Binding-site contacts:
Ligand atom C5 contacts residue ILE154 of chain 1.D at 4.3 Å (hydrophobic).
Ligand atom C7 contacts residue ASN173 of chain 1.D at 4.0 Å.
Ligand atom C1 contacts residue ILE154 of chain 1.D at 3.8 Å (hydrophobic).
Ligand atom C1 contacts residue ASN173 of chain 1.D at 1.4 Å.
Ligand atom O6 contacts residue ILE154 of chain 1.D at 3.1 Å (h-bond).
Ligand atom C6 contacts residue GLU153 of chain 1.D at 3.8 Å.
Ligand atom C5 contacts residue GLU153 of chain 1.D at 4.4 Å.
Ligand atom C2 contacts residue GLU152 of chain 1.D at 3.0 Å.
Ligand atom O5 contacts residue ILE154 of chain 1.D at 3.1 Å (h-bond).
Ligand atom O6 contacts residue GLU153 of chain 1.D at 3.1 Å.
Ligand atom N2 contacts residue ASN173 of chain 1.D at 2.9 Å (h-bond).
Ligand atom C4 contacts residue ASN173 of chain 1.D at 4.2 Å.
Ligand atom C6 contacts residue LYS216 of chain 1.D at 4.5 Å.
Ligand atom C7 contacts residue GLU152 of chain 1.D at 3.8 Å.
Ligand atom O4 contacts residue GLN212 of chain 1.D at 4.3 Å.
Ligand atom O7 contacts residue GLU152 of chain 1.D at 3.9 Å.
Ligand atom C3 contacts residue GLU152 of chain 1.D at 4.4 Å.
Ligand atom C3 contacts residue ASN173 of chain 1.D at 3.7 Å.
Ligand atom C1 contacts residue GLU153 of chain 1.D at 3.9 Å.
Ligand atom O5 contacts residue ASN173 of chain 1.D at 2.3 Å (h-bond).
Ligand atom O5 contacts residue GLU152 of chain 1.D at 3.6 Å.
Ligand atom C5 contacts residue ASN173 of chain 1.D at 3.7 Å.
Ligand atom C6 contacts residue ILE154 of chain 1.D at 4.2 Å (hydrophobic).
Ligand atom N2 contacts residue GLU152 of chain 1.D at 3.3 Å (salt-bridge).
Ligand atom C1 contacts residue GLU152 of chain 1.D at 3.1 Å.
Ligand atom O6 contacts residue ASN173 of chain 1.D at 4.4 Å.
Ligand atom O5 contacts residue GLU153 of chain 1.D at 3.4 Å.
Ligand atom C2 contacts residue ASN173 of chain 1.D at 2.4 Å.
Ligand atom C2 contacts residue GLU153 of chain 1.D at 4.4 Å.

Sequence of chain 1.D:
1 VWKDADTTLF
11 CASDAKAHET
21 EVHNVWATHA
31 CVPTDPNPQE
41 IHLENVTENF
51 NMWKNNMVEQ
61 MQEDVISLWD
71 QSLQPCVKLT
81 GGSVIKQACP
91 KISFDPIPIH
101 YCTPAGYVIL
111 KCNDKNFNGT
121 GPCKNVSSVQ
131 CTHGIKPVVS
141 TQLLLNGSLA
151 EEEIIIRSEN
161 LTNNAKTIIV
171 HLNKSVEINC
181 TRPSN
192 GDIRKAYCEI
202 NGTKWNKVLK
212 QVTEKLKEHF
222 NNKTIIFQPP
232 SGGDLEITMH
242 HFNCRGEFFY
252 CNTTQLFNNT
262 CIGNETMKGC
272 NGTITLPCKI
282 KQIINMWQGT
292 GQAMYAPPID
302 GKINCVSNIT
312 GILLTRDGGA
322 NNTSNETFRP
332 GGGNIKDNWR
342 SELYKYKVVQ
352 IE

The small molecule below binds the protein below.
Small molecule (SMILES): CC(=O)N[C@@H]1[C@@H](O)[C@H](O)[C@@H](CO)O[C@H]1O